This protein binds this small molecule.
Small molecule (SMILES): CCOC(=O)c1ccc(OCCCC2CCN(c3ccc(C)nn3)CC2)cc1

Sequence of chain 55.B:
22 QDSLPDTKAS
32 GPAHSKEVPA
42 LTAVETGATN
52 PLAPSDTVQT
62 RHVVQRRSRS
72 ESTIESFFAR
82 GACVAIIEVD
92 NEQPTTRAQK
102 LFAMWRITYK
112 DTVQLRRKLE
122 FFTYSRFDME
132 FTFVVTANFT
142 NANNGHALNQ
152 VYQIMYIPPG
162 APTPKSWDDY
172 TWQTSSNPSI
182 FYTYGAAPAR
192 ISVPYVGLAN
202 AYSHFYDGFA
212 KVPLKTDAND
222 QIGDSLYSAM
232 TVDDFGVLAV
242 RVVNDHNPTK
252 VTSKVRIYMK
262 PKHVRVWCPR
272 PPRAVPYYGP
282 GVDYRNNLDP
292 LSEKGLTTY

Binding-site contacts:
Ligand atom C1 contacts residue ILE181 of chain 55.B at 3.5 Å (hydrophobic).
Ligand atom C19 contacts residue TYR110 of chain 55.B at 3.8 Å (hydrophobic).
Ligand atom C10 contacts residue ILE108 of chain 55.B at 3.5 Å (hydrophobic).
Ligand atom C16 contacts residue MET130 of chain 55.B at 3.8 Å (hydrophobic).
Ligand atom C25 contacts residue THR109 of chain 55.B at 3.2 Å.
Ligand atom C9 contacts residue VAL194 of chain 55.B at 3.8 Å (hydrophobic).
Ligand atom C22 contacts residue PHE236 of chain 55.B at 3.3 Å (hydrophobic).
Ligand atom O24 contacts residue TYR110 of chain 55.B at 3.3 Å.
Ligand atom C7 contacts residue VAL194 of chain 55.B at 3.6 Å (hydrophobic).
Ligand atom C20 contacts residue PHE236 of chain 55.B at 3.4 Å (hydrophobic).
Ligand atom C12 contacts residue PHE236 of chain 55.B at 3.7 Å (hydrophobic).
Ligand atom C4 contacts residue ALA24 of chain 55.D at 3.9 Å (hydrophobic).
Ligand atom N4 contacts residue ILE192 of chain 55.B at 3.6 Å.
Ligand atom O23 contacts residue PHE236 of chain 55.B at 3.3 Å.
Ligand atom C8 contacts residue VAL194 of chain 55.B at 3.8 Å (hydrophobic).
Ligand atom C11 contacts residue PHE132 of chain 55.B at 3.5 Å (hydrophobic).
Ligand atom O24 contacts residue PHE236 of chain 55.B at 3.9 Å.
Ligand atom C3 contacts residue PRO179 of chain 55.B at 3.6 Å (hydrophobic).
Ligand atom N3 contacts residue LEU239 of chain 55.B at 3.8 Å.
Ligand atom N3 contacts residue ILE192 of chain 55.B at 3.7 Å.
Ligand atom C4 contacts residue TYR157 of chain 55.B at 3.5 Å (hydrophobic).
Ligand atom C13 contacts residue PHE236 of chain 55.B at 3.8 Å (hydrophobic).
Ligand atom O15 contacts residue MET130 of chain 55.B at 3.8 Å.
Ligand atom C22 contacts residue TYR110 of chain 55.B at 3.3 Å (hydrophobic).
Ligand atom C1 contacts residue ILE155 of chain 55.B at 3.8 Å (hydrophobic).
Ligand atom C18 contacts residue TYR110 of chain 55.B at 3.8 Å (hydrophobic).
Ligand atom O23 contacts residue TYR110 of chain 55.B at 3.5 Å.
Ligand atom C3 contacts residue ALA24 of chain 55.D at 3.6 Å (hydrophobic).
Ligand atom C7 contacts residue TYR157 of chain 55.B at 3.5 Å (hydrophobic).
Ligand atom N4 contacts residue LEU239 of chain 55.B at 3.6 Å.
Ligand atom C8 contacts residue TYR157 of chain 55.B at 3.4 Å (hydrophobic).
Ligand atom C7 contacts residue ILE25 of chain 55.D at 3.8 Å (hydrophobic).
Ligand atom N6 contacts residue VAL194 of chain 55.B at 3.6 Å.
Ligand atom C19 contacts residue PHE236 of chain 55.B at 3.6 Å (hydrophobic).
Ligand atom C3 contacts residue TYR157 of chain 55.B at 3.4 Å (hydrophobic).
Ligand atom C21 contacts residue TYR203 of chain 55.B at 3.7 Å (hydrophobic).
Ligand atom C17 contacts residue MET130 of chain 55.B at 3.7 Å (hydrophobic).
Ligand atom C10 contacts residue PHE132 of chain 55.B at 3.7 Å (hydrophobic).
Ligand atom C13 contacts residue ILE108 of chain 55.B at 3.6 Å (hydrophobic).
Ligand atom O24 contacts residue THR109 of chain 55.B at 3.6 Å.

Sequence of chain 55.D:
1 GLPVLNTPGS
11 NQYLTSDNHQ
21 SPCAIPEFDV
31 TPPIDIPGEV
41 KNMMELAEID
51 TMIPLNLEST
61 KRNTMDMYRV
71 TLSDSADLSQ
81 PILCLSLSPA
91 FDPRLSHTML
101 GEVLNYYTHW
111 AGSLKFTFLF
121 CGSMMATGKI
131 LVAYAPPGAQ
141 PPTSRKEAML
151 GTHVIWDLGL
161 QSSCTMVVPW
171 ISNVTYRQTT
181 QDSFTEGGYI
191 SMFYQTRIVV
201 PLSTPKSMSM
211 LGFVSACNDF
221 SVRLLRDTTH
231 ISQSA

Sequence of chain 51.D:
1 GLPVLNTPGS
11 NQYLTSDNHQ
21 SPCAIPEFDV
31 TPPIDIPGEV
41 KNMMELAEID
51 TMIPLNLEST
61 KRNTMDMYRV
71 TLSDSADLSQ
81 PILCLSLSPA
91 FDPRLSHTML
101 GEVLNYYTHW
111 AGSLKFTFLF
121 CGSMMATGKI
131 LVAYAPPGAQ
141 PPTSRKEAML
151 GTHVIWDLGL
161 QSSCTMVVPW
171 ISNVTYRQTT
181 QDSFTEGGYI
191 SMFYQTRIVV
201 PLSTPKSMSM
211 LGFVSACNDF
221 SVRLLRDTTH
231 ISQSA